Sequence of chain 1.D:
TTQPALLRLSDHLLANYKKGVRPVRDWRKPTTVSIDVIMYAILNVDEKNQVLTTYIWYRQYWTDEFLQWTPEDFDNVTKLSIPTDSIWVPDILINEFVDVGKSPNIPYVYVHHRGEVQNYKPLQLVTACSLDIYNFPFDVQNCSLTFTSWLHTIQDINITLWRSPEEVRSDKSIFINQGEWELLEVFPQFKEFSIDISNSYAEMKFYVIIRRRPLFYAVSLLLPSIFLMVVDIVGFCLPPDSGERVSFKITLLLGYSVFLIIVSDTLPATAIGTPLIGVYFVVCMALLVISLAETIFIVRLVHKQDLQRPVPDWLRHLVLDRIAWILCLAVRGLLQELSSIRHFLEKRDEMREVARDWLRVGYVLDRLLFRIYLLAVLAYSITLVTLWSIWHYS

This small molecule binds to this protein.
Small molecule (SMILES): CC(=O)N[C@H]1[C@H](O[C@H]2[C@H](O)[C@@H](NC(C)=O)CO[C@@H]2CO)O[C@H](CO)[C@@H](O)[C@@H]1O

Binding-site contacts:
Ligand atom C8 contacts residue ILE209 of chain 1.D at 3.7 Å (hydrophobic).
Ligand atom O6 contacts residue TYR207 of chain 1.D at 3.7 Å.
Ligand atom N2 contacts residue ASN142 of chain 1.D at 3.0 Å (h-bond).
Ligand atom C1 contacts residue TYR207 of chain 1.D at 4.4 Å (hydrophobic).
Ligand atom C7 contacts residue ASN142 of chain 1.D at 3.9 Å.
Ligand atom N2 contacts residue ILE209 of chain 1.D at 4.3 Å.
Ligand atom C3 contacts residue ASN142 of chain 1.D at 3.8 Å.
Ligand atom O7 contacts residue ASN142 of chain 1.D at 4.4 Å.
Ligand atom C5 contacts residue ASN142 of chain 1.D at 3.6 Å.
Ligand atom C1 contacts residue ASN142 of chain 1.D at 1.4 Å.
Ligand atom O5 contacts residue TYR207 of chain 1.D at 4.5 Å.
Ligand atom C5 contacts residue TYR207 of chain 1.D at 4.1 Å (hydrophobic).
Ligand atom C2 contacts residue ASN142 of chain 1.D at 2.5 Å.
Ligand atom O5 contacts residue ASN142 of chain 1.D at 2.3 Å (h-bond).
Ligand atom C4 contacts residue ASN142 of chain 1.D at 4.2 Å.